Sequence of chain 1.I:
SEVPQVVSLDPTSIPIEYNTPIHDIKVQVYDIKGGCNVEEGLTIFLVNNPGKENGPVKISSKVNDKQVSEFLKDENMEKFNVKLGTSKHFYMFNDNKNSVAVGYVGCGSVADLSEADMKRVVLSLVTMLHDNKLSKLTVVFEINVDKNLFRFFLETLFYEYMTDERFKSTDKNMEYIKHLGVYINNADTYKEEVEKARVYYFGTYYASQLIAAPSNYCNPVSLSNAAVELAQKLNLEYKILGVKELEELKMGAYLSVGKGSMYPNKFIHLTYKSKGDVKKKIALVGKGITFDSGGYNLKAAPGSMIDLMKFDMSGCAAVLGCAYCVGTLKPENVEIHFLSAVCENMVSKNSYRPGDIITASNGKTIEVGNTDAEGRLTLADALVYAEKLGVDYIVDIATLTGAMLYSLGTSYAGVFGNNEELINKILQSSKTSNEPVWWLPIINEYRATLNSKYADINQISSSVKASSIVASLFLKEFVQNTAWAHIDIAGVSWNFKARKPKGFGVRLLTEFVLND

This protein binds this small molecule.
Small molecule (SMILES): Nc1ccc(C(=O)N[C@@H](C(=O)NO)c2ccc(-n3cccn3)cc2)cc1

Binding-site contacts:
Ligand atom O17 contacts residue ASP296 of chain 1.I at 3.1 Å (salt-bridge).
Ligand atom C05 contacts residue GLY406 of chain 1.I at 3.5 Å.
Ligand atom C03 contacts residue LEU404 of chain 1.I at 3.5 Å (hydrophobic).
Ligand atom N13 contacts residue LEU404 of chain 1.I at 3.7 Å.
Ligand atom C02 contacts residue THR405 of chain 1.I at 3.7 Å.
Ligand atom O15 contacts residue ZN1 of chain 1.HB at 3.5 Å.
Ligand atom N16 contacts residue ZN1 of chain 1.JB at 2.7 Å.
Ligand atom C14 contacts residue ZN1 of chain 1.HB at 3.4 Å.
Ligand atom C10 contacts residue MET309 of chain 1.I at 3.4 Å (hydrophobic).
Ligand atom C14 contacts residue ASP376 of chain 1.I at 3.1 Å.
Ligand atom O15 contacts residue ASP376 of chain 1.I at 2.8 Å (salt-bridge).
Ligand atom N16 contacts residue CO31 of chain 1.IB at 2.7 Å (h-bond).
Ligand atom C14 contacts residue ZN1 of chain 1.JB at 2.7 Å.
Ligand atom O20 contacts residue THR405 of chain 1.I at 3.3 Å.
Ligand atom O15 contacts residue ZN1 of chain 1.JB at 2.2 Å.
Ligand atom N08 contacts residue PHE315 of chain 1.I at 3.4 Å.
Ligand atom C02 contacts residue LEU404 of chain 1.I at 3.2 Å (hydrophobic).
Ligand atom O15 contacts residue ASP296 of chain 1.I at 2.8 Å (salt-bridge).
Ligand atom O15 contacts residue LYS303 of chain 1.I at 3.1 Å (salt-bridge).
Ligand atom O17 contacts residue ASP376 of chain 1.I at 3.1 Å (salt-bridge).
Ligand atom O17 contacts residue LYS291 of chain 1.I at 2.9 Å (salt-bridge).
Ligand atom C14 contacts residue ASP296 of chain 1.I at 3.7 Å.
Ligand atom N07 contacts residue GLY406 of chain 1.I at 3.5 Å.
Ligand atom N16 contacts residue LEU404 of chain 1.I at 3.3 Å (h-bond).
Ligand atom C02 contacts residue GLY406 of chain 1.I at 3.4 Å.
Ligand atom N16 contacts residue LYS291 of chain 1.I at 3.1 Å (salt-bridge).
Ligand atom C14 contacts residue LEU404 of chain 1.I at 3.6 Å (hydrophobic).
Ligand atom O17 contacts residue ZN1 of chain 1.JB at 2.0 Å.
Ligand atom C25 contacts residue SER471 of chain 1.I at 3.6 Å.
Ligand atom C03 contacts residue GLY406 of chain 1.I at 3.5 Å.
Ligand atom O20 contacts residue GLY406 of chain 1.I at 3.0 Å (h-bond).
Ligand atom O17 contacts residue ZN1 of chain 1.HB at 1.9 Å.
Ligand atom C06 contacts residue GLY406 of chain 1.I at 3.3 Å.
Ligand atom O17 contacts residue GLU378 of chain 1.I at 2.3 Å (salt-bridge).
Ligand atom C12 contacts residue LEU404 of chain 1.I at 2.9 Å (hydrophobic).
Ligand atom O17 contacts residue CO31 of chain 1.IB at 3.0 Å (h-bond).
Ligand atom C01 contacts residue GLY406 of chain 1.I at 3.4 Å.
Ligand atom N16 contacts residue ASP376 of chain 1.I at 3.3 Å (salt-bridge).
Ligand atom C04 contacts residue GLY406 of chain 1.I at 3.6 Å.
Ligand atom N16 contacts residue ZN1 of chain 1.HB at 2.7 Å.